Sequence of chain 1.D:
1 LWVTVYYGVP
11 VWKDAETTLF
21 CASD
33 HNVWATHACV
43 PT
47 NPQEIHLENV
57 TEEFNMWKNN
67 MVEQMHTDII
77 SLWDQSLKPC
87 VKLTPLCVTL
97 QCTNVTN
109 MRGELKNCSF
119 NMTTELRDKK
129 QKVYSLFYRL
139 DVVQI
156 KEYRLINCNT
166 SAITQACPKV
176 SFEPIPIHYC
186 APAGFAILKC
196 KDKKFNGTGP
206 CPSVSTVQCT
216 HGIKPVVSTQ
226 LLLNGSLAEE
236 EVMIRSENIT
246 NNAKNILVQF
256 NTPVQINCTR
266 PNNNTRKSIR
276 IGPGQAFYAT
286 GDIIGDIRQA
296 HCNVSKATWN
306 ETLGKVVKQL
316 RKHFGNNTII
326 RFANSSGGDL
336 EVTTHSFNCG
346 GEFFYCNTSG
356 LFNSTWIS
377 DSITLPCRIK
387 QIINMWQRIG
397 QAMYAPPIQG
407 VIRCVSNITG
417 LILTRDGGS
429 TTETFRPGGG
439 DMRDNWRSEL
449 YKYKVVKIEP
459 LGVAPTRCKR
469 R

Binding-site contacts:
Ligand atom C2 contacts residue ASN262 of chain 1.D at 2.5 Å.
Ligand atom C4 contacts residue ASN262 of chain 1.D at 4.2 Å.
Ligand atom O5 contacts residue ARG409 of chain 1.D at 3.2 Å (salt-bridge).
Ligand atom C1 contacts residue ASN262 of chain 1.D at 1.4 Å.
Ligand atom C7 contacts residue ASN262 of chain 1.D at 3.6 Å.
Ligand atom C3 contacts residue ASN262 of chain 1.D at 3.8 Å.
Ligand atom C5 contacts residue ASN262 of chain 1.D at 3.7 Å.
Ligand atom C5 contacts residue GLN260 of chain 1.D at 4.3 Å.
Ligand atom C3 contacts residue GLN260 of chain 1.D at 4.3 Å.
Ligand atom C8 contacts residue ASN262 of chain 1.D at 3.9 Å.
Ligand atom C6 contacts residue ARG409 of chain 1.D at 4.3 Å.
Ligand atom O5 contacts residue VAL411 of chain 1.D at 4.2 Å.
Ligand atom N2 contacts residue ASN262 of chain 1.D at 2.9 Å (h-bond).
Ligand atom O7 contacts residue SER300 of chain 1.D at 4.4 Å.
Ligand atom O6 contacts residue ARG409 of chain 1.D at 3.5 Å (salt-bridge).
Ligand atom C1 contacts residue ARG409 of chain 1.D at 3.9 Å.
Ligand atom C5 contacts residue VAL411 of chain 1.D at 4.5 Å (hydrophobic).
Ligand atom O7 contacts residue ASN262 of chain 1.D at 4.5 Å.
Ligand atom C5 contacts residue ARG409 of chain 1.D at 4.4 Å.
Ligand atom O5 contacts residue ASN262 of chain 1.D at 2.4 Å (h-bond).
Ligand atom C8 contacts residue GLN260 of chain 1.D at 3.3 Å.

A protein and the small-molecule ligand that binds it are described below.
Small molecule (SMILES): CC(=O)N[C@H]1[C@H](O[C@H]2[C@H](O)[C@@H](NC(C)=O)CO[C@@H]2CO)O[C@H](CO)[C@@H](O)[C@@H]1O